Sequence of chain 1.ZA:
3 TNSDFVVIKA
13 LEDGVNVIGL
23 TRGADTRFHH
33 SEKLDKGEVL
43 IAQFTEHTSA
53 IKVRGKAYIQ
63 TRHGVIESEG

Sequence of chain 1.YA:
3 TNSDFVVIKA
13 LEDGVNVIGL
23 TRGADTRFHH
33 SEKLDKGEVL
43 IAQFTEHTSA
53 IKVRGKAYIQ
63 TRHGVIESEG

Binding-site contacts:
Ligand atom C contacts residue THR47 of chain 1.YA at 3.3 Å.
Ligand atom C contacts residue THR50 of chain 1.YA at 3.9 Å.
Ligand atom N contacts residue ASP27 of chain 1.ZA at 3.2 Å (salt-bridge).
Ligand atom O contacts residue THR47 of chain 1.YA at 3.4 Å (h-bond).
Ligand atom CG contacts residue SER51 of chain 1.ZA at 3.8 Å.
Ligand atom NE1 contacts residue GLN45 of chain 1.YA at 2.8 Å (h-bond).
Ligand atom N contacts residue THR23 of chain 1.ZA at 2.8 Å (h-bond).
Ligand atom CA contacts residue GLY25 of chain 1.ZA at 3.5 Å.
Ligand atom OXT contacts residue THR50 of chain 1.YA at 2.8 Å (h-bond).
Ligand atom CB contacts residue THR28 of chain 1.ZA at 3.6 Å.
Ligand atom O contacts residue SER51 of chain 1.ZA at 2.9 Å (h-bond).
Ligand atom CZ2 contacts residue THR50 of chain 1.YA at 3.9 Å.
Ligand atom CE3 contacts residue HIS32 of chain 1.YA at 4.0 Å.
Ligand atom CE2 contacts residue ALA44 of chain 1.YA at 3.9 Å (hydrophobic).
Ligand atom CD1 contacts residue THR47 of chain 1.YA at 3.8 Å.
Ligand atom OXT contacts residue GLY25 of chain 1.ZA at 4.0 Å.
Ligand atom O contacts residue ARG24 of chain 1.ZA at 3.6 Å.
Ligand atom CE3 contacts residue HIS31 of chain 1.YA at 3.8 Å.
Ligand atom CZ3 contacts residue GLY21 of chain 1.YA at 3.6 Å.
Ligand atom CA contacts residue THR23 of chain 1.ZA at 3.8 Å.
Ligand atom CZ2 contacts residue ILE53 of chain 1.YA at 4.0 Å (hydrophobic).
Ligand atom N contacts residue GLY25 of chain 1.ZA at 2.7 Å (h-bond).
Ligand atom CB contacts residue SER51 of chain 1.ZA at 3.2 Å.
Ligand atom NE1 contacts residue ALA44 of chain 1.YA at 3.6 Å.
Ligand atom O contacts residue GLY25 of chain 1.ZA at 3.1 Å (h-bond).
Ligand atom N contacts residue THR28 of chain 1.ZA at 2.9 Å (h-bond).
Ligand atom CD1 contacts residue SER51 of chain 1.ZA at 3.5 Å.
Ligand atom CD1 contacts residue GLN45 of chain 1.YA at 3.6 Å.
Ligand atom N contacts residue ARG24 of chain 1.ZA at 3.9 Å.
Ligand atom OXT contacts residue THR47 of chain 1.YA at 2.5 Å (h-bond).
Ligand atom CH2 contacts residue GLY21 of chain 1.YA at 3.5 Å.
Ligand atom CA contacts residue SER51 of chain 1.ZA at 3.8 Å.
Ligand atom C contacts residue GLY25 of chain 1.ZA at 3.5 Å.
Ligand atom CE2 contacts residue GLN45 of chain 1.YA at 3.9 Å.
Ligand atom CZ2 contacts residue ALA44 of chain 1.YA at 3.9 Å (hydrophobic).
Ligand atom CB contacts residue THR23 of chain 1.ZA at 3.7 Å.
Ligand atom C contacts residue SER51 of chain 1.ZA at 3.5 Å.
Ligand atom CD2 contacts residue THR50 of chain 1.YA at 4.0 Å.
Ligand atom CA contacts residue THR28 of chain 1.ZA at 3.3 Å.
Ligand atom OXT contacts residue HIS49 of chain 1.YA at 3.9 Å.

The protein below binds the small molecule below.
Small molecule (SMILES): N[C@@H](Cc1c[nH]c2ccccc12)C(=O)O